A protein and the small-molecule ligand that binds it are described below.
Small molecule (SMILES): O=C1CCCc2cc(O)ccc21

Binding-site contacts:
Ligand atom O1 contacts residue GLN788 of chain 1.A at 4.1 Å.
Ligand atom O1 contacts residue GLN324 of chain 1.A at 3.1 Å (h-bond).
Ligand atom C6 contacts residue GLN788 of chain 1.A at 3.3 Å.
Ligand atom C1 contacts residue GLN324 of chain 1.A at 3.8 Å.
Ligand atom C1 contacts residue GLN788 of chain 1.A at 4.0 Å.
Ligand atom C5 contacts residue GLN788 of chain 1.A at 4.0 Å.
Ligand atom C2 contacts residue GLN324 of chain 1.A at 3.9 Å.

Sequence of chain 1.A:
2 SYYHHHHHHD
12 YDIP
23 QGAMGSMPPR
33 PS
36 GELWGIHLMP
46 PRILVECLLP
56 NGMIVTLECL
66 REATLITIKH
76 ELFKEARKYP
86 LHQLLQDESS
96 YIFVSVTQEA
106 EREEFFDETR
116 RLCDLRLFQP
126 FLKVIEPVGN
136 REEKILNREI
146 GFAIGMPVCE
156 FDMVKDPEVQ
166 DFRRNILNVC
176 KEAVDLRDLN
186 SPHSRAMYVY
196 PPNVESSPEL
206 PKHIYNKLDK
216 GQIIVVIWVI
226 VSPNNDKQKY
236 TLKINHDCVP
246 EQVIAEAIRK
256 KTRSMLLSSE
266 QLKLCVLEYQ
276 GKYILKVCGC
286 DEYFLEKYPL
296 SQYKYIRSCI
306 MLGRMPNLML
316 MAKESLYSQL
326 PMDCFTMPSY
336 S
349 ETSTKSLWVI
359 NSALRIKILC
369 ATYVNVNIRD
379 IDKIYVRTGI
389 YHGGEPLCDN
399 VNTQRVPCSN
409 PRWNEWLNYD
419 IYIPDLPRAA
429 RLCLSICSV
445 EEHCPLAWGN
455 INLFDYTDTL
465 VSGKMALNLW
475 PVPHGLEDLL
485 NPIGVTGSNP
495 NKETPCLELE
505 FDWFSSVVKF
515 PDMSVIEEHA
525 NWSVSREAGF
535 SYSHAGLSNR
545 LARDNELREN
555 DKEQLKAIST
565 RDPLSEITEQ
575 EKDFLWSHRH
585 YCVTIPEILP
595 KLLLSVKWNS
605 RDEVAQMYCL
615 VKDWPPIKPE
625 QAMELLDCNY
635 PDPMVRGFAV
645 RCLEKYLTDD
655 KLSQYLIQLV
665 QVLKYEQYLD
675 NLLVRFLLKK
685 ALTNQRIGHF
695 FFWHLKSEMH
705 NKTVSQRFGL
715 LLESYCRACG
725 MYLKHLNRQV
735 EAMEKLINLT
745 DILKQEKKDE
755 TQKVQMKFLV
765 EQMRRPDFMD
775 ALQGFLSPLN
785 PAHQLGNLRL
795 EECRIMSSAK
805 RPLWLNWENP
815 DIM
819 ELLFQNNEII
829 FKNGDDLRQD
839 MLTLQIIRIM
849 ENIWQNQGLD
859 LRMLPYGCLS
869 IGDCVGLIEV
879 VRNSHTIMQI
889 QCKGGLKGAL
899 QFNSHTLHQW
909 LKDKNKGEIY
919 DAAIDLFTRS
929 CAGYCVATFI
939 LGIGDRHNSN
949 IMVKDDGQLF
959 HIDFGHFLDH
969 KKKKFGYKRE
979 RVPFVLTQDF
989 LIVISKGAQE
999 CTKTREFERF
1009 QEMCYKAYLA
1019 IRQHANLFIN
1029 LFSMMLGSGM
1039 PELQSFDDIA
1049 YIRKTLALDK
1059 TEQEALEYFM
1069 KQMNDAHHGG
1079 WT